Sequence of chain 1.C:
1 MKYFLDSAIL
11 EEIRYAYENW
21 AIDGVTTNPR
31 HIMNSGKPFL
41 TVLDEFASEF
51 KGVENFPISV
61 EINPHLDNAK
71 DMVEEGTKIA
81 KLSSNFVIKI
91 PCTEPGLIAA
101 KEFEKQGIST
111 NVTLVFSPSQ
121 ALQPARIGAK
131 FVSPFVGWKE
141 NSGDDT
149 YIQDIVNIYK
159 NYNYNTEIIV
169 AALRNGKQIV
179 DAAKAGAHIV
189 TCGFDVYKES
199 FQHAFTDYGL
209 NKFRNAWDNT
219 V

This protein binds this small molecule.
Small molecule (SMILES): O=S(=O)(O)C[C@H](O)[C@@H](O)[C@@H](O)CCO

Binding-site contacts:
Ligand atom C5 contacts residue LYS89 of chain 1.C at 2.2 Å.
Ligand atom O7 contacts residue ALA170 of chain 1.C at 3.3 Å (h-bond).
Ligand atom O1 contacts residue HIS31 of chain 1.C at 3.9 Å.
Ligand atom C4 contacts residue LYS89 of chain 1.C at 1.3 Å.
Ligand atom C5 contacts residue SER133 of chain 1.C at 3.5 Å.
Ligand atom O1 contacts residue LYS89 of chain 1.C at 3.0 Å (salt-bridge).
Ligand atom C1 contacts residue ASP6 of chain 1.C at 3.7 Å.
Ligand atom S13 contacts residue ARG172 of chain 1.C at 3.3 Å (salt-bridge).
Ligand atom S13 contacts residue ASN28 of chain 1.C at 3.9 Å.
Ligand atom O2 contacts residue ARG30 of chain 1.C at 3.0 Å (salt-bridge).
Ligand atom O14 contacts residue ARG172 of chain 1.C at 2.6 Å (salt-bridge).
Ligand atom O7 contacts residue THR189 of chain 1.C at 3.8 Å.
Ligand atom O8 contacts residue SER133 of chain 1.C at 2.7 Å (h-bond).
Ligand atom C2 contacts residue PHE135 of chain 1.C at 3.5 Å (hydrophobic).
Ligand atom O1 contacts residue ASP6 of chain 1.C at 2.5 Å (salt-bridge).
Ligand atom C5 contacts residue THR113 of chain 1.C at 3.3 Å.
Ligand atom O8 contacts residue ASN111 of chain 1.C at 3.0 Å (h-bond).
Ligand atom O2 contacts residue ASN28 of chain 1.C at 2.9 Å (h-bond).
Ligand atom C1 contacts residue LYS89 of chain 1.C at 2.5 Å.
Ligand atom C3 contacts residue ASP6 of chain 1.C at 3.2 Å.
Ligand atom O2 contacts residue HIS31 of chain 1.C at 3.8 Å.
Ligand atom O7 contacts residue ASP6 of chain 1.C at 2.5 Å (salt-bridge).
Ligand atom O15 contacts residue ARG30 of chain 1.C at 3.1 Å (salt-bridge).
Ligand atom O1 contacts residue THR27 of chain 1.C at 3.8 Å.
Ligand atom O8 contacts residue LYS89 of chain 1.C at 2.7 Å (salt-bridge).
Ligand atom O15 contacts residue ARG172 of chain 1.C at 3.0 Å (salt-bridge).
Ligand atom O1 contacts residue ASN28 of chain 1.C at 3.7 Å.
Ligand atom C12 contacts residue HIS31 of chain 1.C at 3.7 Å.
Ligand atom O6 contacts residue ASN28 of chain 1.C at 2.4 Å (h-bond).
Ligand atom C2 contacts residue ASN28 of chain 1.C at 3.2 Å.
Ligand atom O6 contacts residue PHE211 of chain 1.B at 3.7 Å.
Ligand atom C12 contacts residue ASP6 of chain 1.C at 3.0 Å.
Ligand atom C3 contacts residue ASN28 of chain 1.C at 3.6 Å.
Ligand atom O7 contacts residue ALA169 of chain 1.C at 3.5 Å.
Ligand atom O6 contacts residue PHE135 of chain 1.C at 3.4 Å.
Ligand atom O1 contacts residue THR26 of chain 1.C at 3.1 Å (h-bond).
Ligand atom C12 contacts residue ASN28 of chain 1.C at 3.6 Å.
Ligand atom C1 contacts residue ASN28 of chain 1.C at 3.4 Å.
Ligand atom O14 contacts residue TRP138 of chain 1.C at 3.2 Å (h-bond).
Ligand atom S13 contacts residue ARG30 of chain 1.C at 3.5 Å (salt-bridge).

Sequence of chain 1.B:
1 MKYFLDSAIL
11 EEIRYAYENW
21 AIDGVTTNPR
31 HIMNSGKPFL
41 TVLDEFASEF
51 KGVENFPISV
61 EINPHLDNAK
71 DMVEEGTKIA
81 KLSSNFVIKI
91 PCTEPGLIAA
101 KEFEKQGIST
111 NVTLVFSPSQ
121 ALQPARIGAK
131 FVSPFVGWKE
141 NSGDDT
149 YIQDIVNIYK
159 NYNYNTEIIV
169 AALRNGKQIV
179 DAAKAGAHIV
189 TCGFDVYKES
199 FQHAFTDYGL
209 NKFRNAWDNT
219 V